Sequence of chain 1.D:
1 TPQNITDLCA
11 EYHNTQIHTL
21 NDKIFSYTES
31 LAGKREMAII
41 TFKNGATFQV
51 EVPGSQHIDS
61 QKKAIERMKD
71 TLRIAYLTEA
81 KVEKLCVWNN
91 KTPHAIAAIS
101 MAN

The protein below binds the small molecule below.
Small molecule (SMILES): NCCCN1CCN(CCCNC(=O)c2cc(NC(=O)Cc3cccs3)cc(O[C@H]3O[C@H](CO)[C@H](O)[C@H](O)[C@H]3O)c2)CC1

Binding-site contacts:
Ligand atom C3 contacts residue ASN90 of chain 1.D at 3.7 Å.
Ligand atom O2 contacts residue ASN90 of chain 1.D at 3.0 Å (h-bond).
Ligand atom C5 contacts residue GLN56 of chain 1.D at 4.2 Å.
Ligand atom C3 contacts residue TRP88 of chain 1.D at 3.7 Å (hydrophobic).
Ligand atom C6 contacts residue TRP88 of chain 1.D at 3.7 Å (hydrophobic).
Ligand atom C12 contacts residue TRP88 of chain 1.D at 4.5 Å (hydrophobic).
Ligand atom O3 contacts residue GLU51 of chain 1.D at 4.2 Å.
Ligand atom C5 contacts residue TRP88 of chain 1.D at 3.7 Å (hydrophobic).
Ligand atom C6 contacts residue HIS57 of chain 1.D at 3.7 Å.
Ligand atom C3 contacts residue LYS91 of chain 1.D at 3.7 Å.
Ligand atom O5 contacts residue GLN56 of chain 1.D at 3.6 Å.
Ligand atom C6 contacts residue GLU51 of chain 1.D at 4.3 Å.
Ligand atom O4 contacts residue LYS91 of chain 1.D at 2.9 Å (salt-bridge).
Ligand atom O3 contacts residue ASN90 of chain 1.D at 2.7 Å (h-bond).
Ligand atom O17 contacts residue TYR12 of chain 1.D at 3.8 Å.
Ligand atom C6 contacts residue GLN56 of chain 1.D at 4.0 Å.
Ligand atom C6 contacts residue GLN61 of chain 1.D at 4.0 Å.
Ligand atom O4 contacts residue GLU51 of chain 1.D at 2.6 Å (salt-bridge).
Ligand atom C4 contacts residue LYS91 of chain 1.D at 3.9 Å.
Ligand atom O4 contacts residue HIS57 of chain 1.D at 4.4 Å.
Ligand atom C2 contacts residue ASN90 of chain 1.D at 3.9 Å.
Ligand atom O6 contacts residue TRP88 of chain 1.D at 3.7 Å.
Ligand atom C4 contacts residue GLU51 of chain 1.D at 3.5 Å.
Ligand atom O3 contacts residue TRP88 of chain 1.D at 3.7 Å.
Ligand atom C13 contacts residue TYR12 of chain 1.D at 4.0 Å (hydrophobic).
Ligand atom O1 contacts residue TRP88 of chain 1.D at 4.1 Å.
Ligand atom O6 contacts residue GLN61 of chain 1.D at 3.0 Å (h-bond).
Ligand atom O2 contacts residue ASN14 of chain 1.D at 4.4 Å.
Ligand atom O6 contacts residue HIS57 of chain 1.D at 4.1 Å.
Ligand atom O17 contacts residue HIS13 of chain 1.D at 3.2 Å (h-bond).
Ligand atom O3 contacts residue LYS91 of chain 1.D at 2.8 Å (salt-bridge).
Ligand atom C13 contacts residue HIS13 of chain 1.D at 4.5 Å.
Ligand atom C4 contacts residue GLN56 of chain 1.D at 4.4 Å.
Ligand atom C4 contacts residue TRP88 of chain 1.D at 3.6 Å (hydrophobic).
Ligand atom O4 contacts residue GLN56 of chain 1.D at 3.4 Å.
Ligand atom C11 contacts residue TYR12 of chain 1.D at 4.4 Å (hydrophobic).
Ligand atom O6 contacts residue GLN56 of chain 1.D at 4.2 Å.
Ligand atom C1 contacts residue GLN56 of chain 1.D at 4.3 Å.
Ligand atom C8 contacts residue GLN56 of chain 1.D at 4.4 Å.
Ligand atom C2 contacts residue LYS91 of chain 1.D at 4.0 Å.